Sequence of chain 1.B:
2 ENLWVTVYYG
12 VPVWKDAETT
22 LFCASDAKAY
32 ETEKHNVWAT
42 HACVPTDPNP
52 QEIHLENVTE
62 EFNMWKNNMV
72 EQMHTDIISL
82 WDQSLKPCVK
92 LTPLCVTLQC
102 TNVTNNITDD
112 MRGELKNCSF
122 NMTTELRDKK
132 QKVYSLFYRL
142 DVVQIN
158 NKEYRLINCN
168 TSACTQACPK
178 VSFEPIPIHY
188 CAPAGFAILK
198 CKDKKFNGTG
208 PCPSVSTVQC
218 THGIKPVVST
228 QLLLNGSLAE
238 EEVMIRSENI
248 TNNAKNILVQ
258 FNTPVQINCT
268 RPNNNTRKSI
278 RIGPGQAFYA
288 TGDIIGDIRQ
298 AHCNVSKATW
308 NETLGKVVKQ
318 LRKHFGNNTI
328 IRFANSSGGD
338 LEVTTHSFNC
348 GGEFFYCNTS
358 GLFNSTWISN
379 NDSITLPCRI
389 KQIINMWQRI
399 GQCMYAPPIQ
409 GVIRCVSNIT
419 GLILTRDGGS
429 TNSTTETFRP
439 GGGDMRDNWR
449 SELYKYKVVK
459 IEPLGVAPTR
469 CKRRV

The small molecule below binds the protein below.
Small molecule (SMILES): CC(=O)N[C@@H]1[C@@H](O)[C@H](O)[C@@H](CO)O[C@H]1O

Binding-site contacts:
Ligand atom C2 contacts residue ASN324 of chain 1.B at 2.5 Å.
Ligand atom O7 contacts residue ASN324 of chain 1.B at 2.9 Å (h-bond).
Ligand atom C6 contacts residue LYS316 of chain 1.B at 4.3 Å.
Ligand atom C5 contacts residue ASN324 of chain 1.B at 3.7 Å.
Ligand atom C7 contacts residue ASN324 of chain 1.B at 3.1 Å.
Ligand atom O6 contacts residue LYS316 of chain 1.B at 3.5 Å (salt-bridge).
Ligand atom C4 contacts residue ASN324 of chain 1.B at 4.2 Å.
Ligand atom N2 contacts residue ASN324 of chain 1.B at 2.9 Å (h-bond).
Ligand atom C8 contacts residue ASN324 of chain 1.B at 4.3 Å.
Ligand atom C1 contacts residue ASN324 of chain 1.B at 1.4 Å.
Ligand atom O5 contacts residue ASN324 of chain 1.B at 2.4 Å (h-bond).
Ligand atom C3 contacts residue ASN324 of chain 1.B at 3.8 Å.